Binding-site contacts:
Ligand atom N2 contacts residue ILE55 of chain 3.A at 4.1 Å.
Ligand atom C8 contacts residue ILE55 of chain 3.A at 3.4 Å (hydrophobic).
Ligand atom O5 contacts residue ASN57 of chain 3.A at 2.4 Å (h-bond).
Ligand atom N2 contacts residue ASN57 of chain 3.A at 3.1 Å (h-bond).
Ligand atom C1 contacts residue ARG14 of chain 3.A at 4.5 Å.
Ligand atom O6 contacts residue ARG14 of chain 3.A at 4.2 Å.
Ligand atom C7 contacts residue ILE55 of chain 3.A at 4.0 Å (hydrophobic).
Ligand atom C1 contacts residue ASN57 of chain 3.A at 1.4 Å.
Ligand atom C5 contacts residue ARG14 of chain 3.A at 4.0 Å.
Ligand atom C2 contacts residue ASN57 of chain 3.A at 2.7 Å.
Ligand atom C5 contacts residue ASN57 of chain 3.A at 3.5 Å.
Ligand atom O4 contacts residue ARG14 of chain 3.A at 3.2 Å (salt-bridge).
Ligand atom C7 contacts residue ASN57 of chain 3.A at 4.1 Å.
Ligand atom C8 contacts residue ASN57 of chain 3.A at 4.4 Å.
Ligand atom C4 contacts residue ASN57 of chain 3.A at 4.3 Å.
Ligand atom C4 contacts residue ARG14 of chain 3.A at 4.2 Å.
Ligand atom C3 contacts residue ASN57 of chain 3.A at 3.9 Å.

This small molecule binds to this protein.
Small molecule (SMILES): CC(=O)N[C@@H]1[C@@H](O)[C@H](O)[C@@H](CO)O[C@H]1O

Sequence of chain 3.A:
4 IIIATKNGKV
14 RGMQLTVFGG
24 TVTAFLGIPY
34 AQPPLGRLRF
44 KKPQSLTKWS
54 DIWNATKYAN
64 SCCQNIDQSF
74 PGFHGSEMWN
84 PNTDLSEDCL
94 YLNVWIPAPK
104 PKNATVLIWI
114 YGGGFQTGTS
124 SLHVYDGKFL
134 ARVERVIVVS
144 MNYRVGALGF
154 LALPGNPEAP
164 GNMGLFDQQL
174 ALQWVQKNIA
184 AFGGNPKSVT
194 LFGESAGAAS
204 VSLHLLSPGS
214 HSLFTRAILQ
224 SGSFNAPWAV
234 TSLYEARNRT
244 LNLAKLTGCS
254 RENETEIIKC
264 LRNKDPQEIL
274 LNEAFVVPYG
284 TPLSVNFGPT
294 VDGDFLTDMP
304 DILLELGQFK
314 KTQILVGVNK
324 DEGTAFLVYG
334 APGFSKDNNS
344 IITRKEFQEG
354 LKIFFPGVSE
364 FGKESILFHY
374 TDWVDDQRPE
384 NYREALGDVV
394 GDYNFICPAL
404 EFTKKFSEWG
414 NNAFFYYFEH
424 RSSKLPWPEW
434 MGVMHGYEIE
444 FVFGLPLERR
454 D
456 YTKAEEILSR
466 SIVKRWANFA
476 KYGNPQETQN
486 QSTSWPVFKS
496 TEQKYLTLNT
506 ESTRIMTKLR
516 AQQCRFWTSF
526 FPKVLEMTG